A small-molecule ligand and the protein it binds are described below.
Small molecule (SMILES): Nc1nc(=O)c2ncn([C@@H]3O[C@H](CO[P](=O)(O)O[C@H]4[C@@H](O)[C@H](n5cc(Br)c(=O)[nH]c5=O)O[C@@H]4CO[P](=O)(O)O[C@H]4[C@@H](O)[C@H](n5cnc6c(=O)nc(N)[nH]c65)O[C@@H]4CO[P](=O)(O)O[C@H]4[C@@H](O)[C@H](n5cnc6c(=O)nc(N)[nH]c65)O[C@@H]4CO[P](=O)(O)O[C@H]4[C@@H](O)[C@H](n5cnc6c(N)ncnc65)O[C@@H]4CO)[C@@H](O)[C@H]3O)c2[nH]1

Binding-site contacts:
Ligand atom O3' contacts residue LYS979 of chain 1.B at 3.3 Å (salt-bridge).
Ligand atom O2' contacts residue GLN776 of chain 1.B at 3.7 Å.
Ligand atom C2' contacts residue ARG446 of chain 1.A at 3.6 Å.
Ligand atom C4' contacts residue MG1 of chain 1.O at 3.8 Å.
Ligand atom P contacts residue LYS987 of chain 1.B at 4.3 Å.
Ligand atom OP1 contacts residue LYS987 of chain 1.B at 3.0 Å (salt-bridge).
Ligand atom C3' contacts residue ASP483 of chain 1.A at 4.1 Å.
Ligand atom OP1 contacts residue LYS979 of chain 1.B at 3.0 Å (salt-bridge).
Ligand atom C5' contacts residue ASP483 of chain 1.A at 3.3 Å.
Ligand atom C5' contacts residue HIS1097 of chain 1.B at 3.3 Å.
Ligand atom C5' contacts residue LYS979 of chain 1.B at 4.2 Å.
Ligand atom O3' contacts residue GLN776 of chain 1.B at 3.4 Å (h-bond).
Ligand atom OP1 contacts residue GLN481 of chain 1.B at 3.5 Å (h-bond).
Ligand atom C5' contacts residue GLN481 of chain 1.B at 3.9 Å.
Ligand atom C2' contacts residue MG1 of chain 1.O at 4.2 Å.
Ligand atom O2' contacts residue GLY484 of chain 1.A at 4.2 Å.
Ligand atom O2' contacts residue LYS979 of chain 1.B at 4.2 Å.
Ligand atom O3' contacts residue ASP485 of chain 1.A at 3.1 Å (salt-bridge).
Ligand atom C5' contacts residue MG1 of chain 1.O at 4.1 Å.
Ligand atom C4' contacts residue HIS1097 of chain 1.B at 3.7 Å.
Ligand atom C4' contacts residue ASP483 of chain 1.A at 3.7 Å.
Ligand atom P contacts residue LYS979 of chain 1.B at 3.5 Å.
Ligand atom C3' contacts residue ASP485 of chain 1.A at 3.9 Å.
Ligand atom C4' contacts residue ASP485 of chain 1.A at 3.7 Å.
Ligand atom O5' contacts residue GLN481 of chain 1.B at 3.9 Å.
Ligand atom O2' contacts residue MG1 of chain 1.O at 4.2 Å.
Ligand atom P contacts residue GLN776 of chain 1.B at 3.9 Å.
Ligand atom O2' contacts residue ASP485 of chain 1.A at 3.6 Å.
Ligand atom N2 contacts residue GLN447 of chain 1.A at 3.5 Å (h-bond).
Ligand atom C3' contacts residue MG1 of chain 1.O at 3.2 Å.
Ligand atom O3' contacts residue ARG446 of chain 1.A at 3.9 Å.
Ligand atom OP1 contacts residue GLN776 of chain 1.B at 2.8 Å (h-bond).
Ligand atom O2' contacts residue HIS1097 of chain 1.B at 4.1 Å.
Ligand atom O2' contacts residue ARG446 of chain 1.A at 2.7 Å (salt-bridge).
Ligand atom P contacts residue GLN481 of chain 1.B at 4.2 Å.
Ligand atom O4' contacts residue HIS1097 of chain 1.B at 4.1 Å.
Ligand atom O3' contacts residue ASP483 of chain 1.A at 3.4 Å (salt-bridge).
Ligand atom N2 contacts residue PRO448 of chain 1.A at 4.3 Å.
Ligand atom O3' contacts residue MG1 of chain 1.O at 1.9 Å.
Ligand atom O5' contacts residue LYS979 of chain 1.B at 3.2 Å (salt-bridge).

Sequence of chain 1.A:
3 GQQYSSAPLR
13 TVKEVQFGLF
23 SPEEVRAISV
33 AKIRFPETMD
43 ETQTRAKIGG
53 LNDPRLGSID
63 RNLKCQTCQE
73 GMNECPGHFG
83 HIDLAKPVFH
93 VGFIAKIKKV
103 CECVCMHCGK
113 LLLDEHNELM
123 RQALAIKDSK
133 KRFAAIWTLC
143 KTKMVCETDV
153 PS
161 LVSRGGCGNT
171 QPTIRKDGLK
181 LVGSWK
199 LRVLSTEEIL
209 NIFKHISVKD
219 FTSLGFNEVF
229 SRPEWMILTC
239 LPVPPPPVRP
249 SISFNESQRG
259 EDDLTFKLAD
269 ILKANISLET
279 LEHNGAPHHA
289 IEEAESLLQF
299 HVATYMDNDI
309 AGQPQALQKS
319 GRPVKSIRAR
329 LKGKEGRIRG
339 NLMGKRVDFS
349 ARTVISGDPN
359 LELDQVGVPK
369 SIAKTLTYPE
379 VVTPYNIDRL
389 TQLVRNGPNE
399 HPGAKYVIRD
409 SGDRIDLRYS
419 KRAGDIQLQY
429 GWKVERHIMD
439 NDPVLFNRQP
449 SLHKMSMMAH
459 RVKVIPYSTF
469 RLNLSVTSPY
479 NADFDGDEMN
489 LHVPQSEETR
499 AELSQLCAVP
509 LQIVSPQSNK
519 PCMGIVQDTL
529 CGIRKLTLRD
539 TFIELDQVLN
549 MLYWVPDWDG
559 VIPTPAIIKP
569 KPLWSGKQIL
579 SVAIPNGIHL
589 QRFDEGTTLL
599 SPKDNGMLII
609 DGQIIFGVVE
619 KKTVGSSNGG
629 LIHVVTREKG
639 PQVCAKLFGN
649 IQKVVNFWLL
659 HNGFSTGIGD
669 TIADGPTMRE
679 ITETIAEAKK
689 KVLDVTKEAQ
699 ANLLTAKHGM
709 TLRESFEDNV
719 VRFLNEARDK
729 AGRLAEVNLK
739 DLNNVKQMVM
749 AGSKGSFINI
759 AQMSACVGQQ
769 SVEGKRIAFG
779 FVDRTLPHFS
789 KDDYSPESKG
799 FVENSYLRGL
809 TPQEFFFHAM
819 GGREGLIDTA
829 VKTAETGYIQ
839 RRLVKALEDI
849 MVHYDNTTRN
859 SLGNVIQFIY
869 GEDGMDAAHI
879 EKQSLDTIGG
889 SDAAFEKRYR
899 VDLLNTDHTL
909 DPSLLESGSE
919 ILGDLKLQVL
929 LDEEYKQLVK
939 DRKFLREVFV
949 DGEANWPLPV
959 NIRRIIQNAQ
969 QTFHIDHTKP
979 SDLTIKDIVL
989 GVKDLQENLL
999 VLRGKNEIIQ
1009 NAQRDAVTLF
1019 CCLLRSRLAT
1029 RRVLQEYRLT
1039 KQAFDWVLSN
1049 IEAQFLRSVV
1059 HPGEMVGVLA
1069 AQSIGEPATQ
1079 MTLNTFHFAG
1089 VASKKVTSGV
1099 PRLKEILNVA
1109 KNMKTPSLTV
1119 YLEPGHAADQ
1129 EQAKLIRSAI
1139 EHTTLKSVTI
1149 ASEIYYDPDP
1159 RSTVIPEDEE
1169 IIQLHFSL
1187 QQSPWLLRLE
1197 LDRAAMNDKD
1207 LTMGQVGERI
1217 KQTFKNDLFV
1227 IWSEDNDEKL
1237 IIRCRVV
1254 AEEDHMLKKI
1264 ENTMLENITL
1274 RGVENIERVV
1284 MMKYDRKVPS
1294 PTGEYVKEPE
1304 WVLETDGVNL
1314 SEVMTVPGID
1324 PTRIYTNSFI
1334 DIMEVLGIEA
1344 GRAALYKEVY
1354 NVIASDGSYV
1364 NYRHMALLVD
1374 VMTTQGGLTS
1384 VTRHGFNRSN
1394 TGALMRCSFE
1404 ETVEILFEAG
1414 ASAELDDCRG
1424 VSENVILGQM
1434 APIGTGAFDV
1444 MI

Sequence of chain 1.B:
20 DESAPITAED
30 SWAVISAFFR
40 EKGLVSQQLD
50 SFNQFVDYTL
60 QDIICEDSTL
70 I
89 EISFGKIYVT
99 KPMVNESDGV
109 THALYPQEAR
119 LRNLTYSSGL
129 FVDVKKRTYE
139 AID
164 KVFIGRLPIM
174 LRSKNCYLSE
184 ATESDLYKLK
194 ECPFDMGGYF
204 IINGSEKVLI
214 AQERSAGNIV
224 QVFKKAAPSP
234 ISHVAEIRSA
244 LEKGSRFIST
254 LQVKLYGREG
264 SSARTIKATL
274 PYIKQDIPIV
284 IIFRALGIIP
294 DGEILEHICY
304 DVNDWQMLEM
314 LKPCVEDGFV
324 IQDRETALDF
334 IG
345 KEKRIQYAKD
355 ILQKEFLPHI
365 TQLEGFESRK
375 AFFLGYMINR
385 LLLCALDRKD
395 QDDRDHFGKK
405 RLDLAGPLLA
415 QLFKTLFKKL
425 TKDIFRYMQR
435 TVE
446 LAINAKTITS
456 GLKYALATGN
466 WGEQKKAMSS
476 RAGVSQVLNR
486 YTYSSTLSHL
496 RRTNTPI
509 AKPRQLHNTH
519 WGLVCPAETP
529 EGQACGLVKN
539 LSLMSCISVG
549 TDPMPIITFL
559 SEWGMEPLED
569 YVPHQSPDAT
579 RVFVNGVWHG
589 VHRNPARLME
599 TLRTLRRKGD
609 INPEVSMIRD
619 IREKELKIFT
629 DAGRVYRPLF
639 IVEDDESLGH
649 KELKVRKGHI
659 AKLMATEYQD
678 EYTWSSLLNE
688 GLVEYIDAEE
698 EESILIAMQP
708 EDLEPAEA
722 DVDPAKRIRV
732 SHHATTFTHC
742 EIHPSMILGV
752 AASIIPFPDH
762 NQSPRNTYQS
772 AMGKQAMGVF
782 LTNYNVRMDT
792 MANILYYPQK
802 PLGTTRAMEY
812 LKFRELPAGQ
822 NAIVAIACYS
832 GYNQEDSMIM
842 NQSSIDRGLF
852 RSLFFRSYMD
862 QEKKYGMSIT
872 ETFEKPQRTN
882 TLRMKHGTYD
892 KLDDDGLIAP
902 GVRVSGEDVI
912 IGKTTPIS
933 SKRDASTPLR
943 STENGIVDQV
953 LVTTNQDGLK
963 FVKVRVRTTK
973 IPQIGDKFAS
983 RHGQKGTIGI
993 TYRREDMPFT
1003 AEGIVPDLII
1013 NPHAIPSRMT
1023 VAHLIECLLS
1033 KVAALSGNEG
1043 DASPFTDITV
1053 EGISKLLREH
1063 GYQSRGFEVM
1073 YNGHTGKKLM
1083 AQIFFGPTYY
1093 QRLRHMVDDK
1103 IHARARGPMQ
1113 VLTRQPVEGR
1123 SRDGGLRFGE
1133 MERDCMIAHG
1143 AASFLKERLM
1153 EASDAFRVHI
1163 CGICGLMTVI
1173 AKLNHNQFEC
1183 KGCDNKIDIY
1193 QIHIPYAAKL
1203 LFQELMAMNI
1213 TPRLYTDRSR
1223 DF